Binding-site contacts:
Ligand atom N7 contacts residue GLY35 of chain 1.A at 3.7 Å.
Ligand atom C23 contacts residue ASP104 of chain 1.A at 3.7 Å.
Ligand atom C10 contacts residue LEU103 of chain 1.A at 3.6 Å (hydrophobic).
Ligand atom C19 contacts residue LEU155 of chain 1.A at 3.8 Å (hydrophobic).
Ligand atom N16 contacts residue ASP104 of chain 1.A at 3.3 Å.
Ligand atom O26 contacts residue ASP169 of chain 1.A at 3.3 Å.
Ligand atom C21 contacts residue LEU103 of chain 1.A at 3.1 Å (hydrophobic).
Ligand atom C14 contacts residue LEU103 of chain 1.A at 3.8 Å (hydrophobic).
Ligand atom C8 contacts residue ASP169 of chain 1.A at 3.8 Å.
Ligand atom C19 contacts residue LEU32 of chain 1.A at 3.7 Å (hydrophobic).
Ligand atom C9 contacts residue ASN153 of chain 1.A at 3.7 Å.
Ligand atom C8 contacts residue LEU34 of chain 1.A at 2.9 Å (hydrophobic).
Ligand atom C17 contacts residue LEU32 of chain 1.A at 3.0 Å (hydrophobic).
Ligand atom N7 contacts residue LYS55 of chain 1.A at 3.9 Å.
Ligand atom N16 contacts residue LEU103 of chain 1.A at 2.9 Å (h-bond).
Ligand atom C17 contacts residue LEU103 of chain 1.A at 2.8 Å (hydrophobic).
Ligand atom C6 contacts residue LYS55 of chain 1.A at 3.8 Å.
Ligand atom C11 contacts residue ALA53 of chain 1.A at 3.9 Å (hydrophobic).
Ligand atom C14 contacts residue LEU32 of chain 1.A at 3.9 Å (hydrophobic).
Ligand atom C19 contacts residue LEU103 of chain 1.A at 3.3 Å (hydrophobic).
Ligand atom C13 contacts residue LEU155 of chain 1.A at 3.6 Å (hydrophobic).
Ligand atom C8 contacts residue ASN153 of chain 1.A at 3.9 Å.
Ligand atom C17 contacts residue CYS102 of chain 1.A at 3.6 Å (hydrophobic).
Ligand atom C10 contacts residue GLU101 of chain 1.A at 3.4 Å.
Ligand atom C21 contacts residue ASP104 of chain 1.A at 3.6 Å.
Ligand atom C9 contacts residue LEU34 of chain 1.A at 3.6 Å (hydrophobic).
Ligand atom C18 contacts residue LEU103 of chain 1.A at 3.0 Å (hydrophobic).
Ligand atom N7 contacts residue ASP169 of chain 1.A at 3.0 Å.
Ligand atom C8 contacts residue GLY35 of chain 1.A at 3.3 Å.
Ligand atom O26 contacts residue LYS55 of chain 1.A at 3.3 Å.
Ligand atom C6 contacts residue ASP169 of chain 1.A at 3.6 Å.
Ligand atom C20 contacts residue LEU103 of chain 1.A at 3.3 Å (hydrophobic).
Ligand atom N16 contacts residue LEU32 of chain 1.A at 3.4 Å.
Ligand atom C18 contacts residue LEU32 of chain 1.A at 3.4 Å (hydrophobic).
Ligand atom C10 contacts residue ALA53 of chain 1.A at 3.5 Å (hydrophobic).
Ligand atom N16 contacts residue CYS102 of chain 1.A at 3.8 Å.
Ligand atom N15 contacts residue CYS102 of chain 1.A at 3.9 Å.
Ligand atom N15 contacts residue LEU103 of chain 1.A at 3.0 Å (h-bond).
Ligand atom C22 contacts residue ASP104 of chain 1.A at 3.5 Å.
Ligand atom N15 contacts residue ALA53 of chain 1.A at 3.8 Å.

Sequence of chain 1.A:
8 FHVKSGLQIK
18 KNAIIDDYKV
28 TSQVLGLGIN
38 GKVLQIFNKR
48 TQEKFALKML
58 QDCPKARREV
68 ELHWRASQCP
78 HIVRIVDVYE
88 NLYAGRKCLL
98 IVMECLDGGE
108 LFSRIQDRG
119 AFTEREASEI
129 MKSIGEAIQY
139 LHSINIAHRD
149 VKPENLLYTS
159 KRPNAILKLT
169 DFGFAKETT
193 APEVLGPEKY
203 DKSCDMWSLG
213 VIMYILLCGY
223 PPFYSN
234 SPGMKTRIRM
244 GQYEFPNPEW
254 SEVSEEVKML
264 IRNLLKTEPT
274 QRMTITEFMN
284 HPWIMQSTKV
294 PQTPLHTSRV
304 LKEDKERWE

This small molecule binds to this protein.
Small molecule (SMILES): O=C1NCCc2[nH]c(-c3ccnc(-c4cnc5ccccc5c4)c3)cc21